Binding-site contacts:
Ligand atom O3G contacts residue SER49 of chain 2.D at 3.2 Å (h-bond).
Ligand atom N3B contacts residue GLY256 of chain 2.D at 3.3 Å (h-bond).
Ligand atom O2B contacts residue MG1 of chain 2.L at 2.4 Å.
Ligand atom O1B contacts residue GLY48 of chain 2.D at 3.4 Å.
Ligand atom N3B contacts residue ALA257 of chain 2.D at 3.8 Å.
Ligand atom C2 contacts residue LEU529 of chain 2.D at 3.5 Å (hydrophobic).
Ligand atom O1G contacts residue ALA165 of chain 2.D at 3.8 Å.
Ligand atom O5' contacts residue GLY256 of chain 2.D at 3.5 Å (h-bond).
Ligand atom C5 contacts residue GLY469 of chain 2.D at 3.8 Å.
Ligand atom O2B contacts residue ARG53 of chain 2.D at 2.9 Å (salt-bridge).
Ligand atom O1A contacts residue ARG84 of chain 2.D at 2.8 Å (salt-bridge).
Ligand atom O3G contacts residue THR164 of chain 2.D at 2.6 Å (h-bond).
Ligand atom N6 contacts residue ALA472 of chain 2.D at 3.5 Å.
Ligand atom PB contacts residue ARG53 of chain 2.D at 3.8 Å.
Ligand atom O1B contacts residue SER49 of chain 2.D at 3.1 Å (h-bond).
Ligand atom PB contacts residue SER50 of chain 2.D at 3.8 Å.
Ligand atom O2A contacts residue GLY255 of chain 2.D at 3.8 Å.
Ligand atom O3A contacts residue SER50 of chain 2.D at 3.5 Å (h-bond).
Ligand atom O3G contacts residue ALA165 of chain 2.D at 3.0 Å (h-bond).
Ligand atom O2G contacts residue MG1 of chain 2.L at 2.1 Å.
Ligand atom O2A contacts residue MG1 of chain 2.L at 3.5 Å.
Ligand atom O1G contacts residue SER258 of chain 2.D at 3.2 Å (h-bond).
Ligand atom O3A contacts residue GLY256 of chain 2.D at 3.1 Å (h-bond).
Ligand atom N3 contacts residue MET305 of chain 2.D at 3.8 Å.
Ligand atom O5' contacts residue GLY255 of chain 2.D at 3.6 Å.
Ligand atom N3B contacts residue SER49 of chain 2.D at 2.9 Å (h-bond).
Ligand atom O4' contacts residue MET305 of chain 2.D at 3.3 Å.
Ligand atom O1B contacts residue SER50 of chain 2.D at 2.8 Å (h-bond).
Ligand atom O2G contacts residue GLU212 of chain 2.D at 3.2 Å (salt-bridge).
Ligand atom O1G contacts residue ALA257 of chain 2.D at 3.4 Å (h-bond).
Ligand atom O1B contacts residue ARG53 of chain 2.D at 3.1 Å (salt-bridge).
Ligand atom O1A contacts residue SER50 of chain 2.D at 3.5 Å (h-bond).
Ligand atom PG contacts residue THR164 of chain 2.D at 3.4 Å.
Ligand atom PB contacts residue SER49 of chain 2.D at 3.8 Å.
Ligand atom O3G contacts residue GLY166 of chain 2.D at 3.6 Å (h-bond).
Ligand atom N1 contacts residue ALA472 of chain 2.D at 3.7 Å.
Ligand atom PG contacts residue MG1 of chain 2.L at 3.6 Å.
Ligand atom PB contacts residue MG1 of chain 2.L at 3.8 Å.
Ligand atom O1G contacts residue GLY256 of chain 2.D at 3.5 Å (h-bond).
Ligand atom O2G contacts residue THR164 of chain 2.D at 3.1 Å (h-bond).

A small-molecule ligand and the protein it binds are described below.
Small molecule (SMILES): Nc1ncnc2c1ncn2[C@@H]1O[C@H](CO[P](=O)(O)O[P](=O)(O)NP(=O)(O)O)[C@@H](O)[C@H]1O

Sequence of chain 2.D:
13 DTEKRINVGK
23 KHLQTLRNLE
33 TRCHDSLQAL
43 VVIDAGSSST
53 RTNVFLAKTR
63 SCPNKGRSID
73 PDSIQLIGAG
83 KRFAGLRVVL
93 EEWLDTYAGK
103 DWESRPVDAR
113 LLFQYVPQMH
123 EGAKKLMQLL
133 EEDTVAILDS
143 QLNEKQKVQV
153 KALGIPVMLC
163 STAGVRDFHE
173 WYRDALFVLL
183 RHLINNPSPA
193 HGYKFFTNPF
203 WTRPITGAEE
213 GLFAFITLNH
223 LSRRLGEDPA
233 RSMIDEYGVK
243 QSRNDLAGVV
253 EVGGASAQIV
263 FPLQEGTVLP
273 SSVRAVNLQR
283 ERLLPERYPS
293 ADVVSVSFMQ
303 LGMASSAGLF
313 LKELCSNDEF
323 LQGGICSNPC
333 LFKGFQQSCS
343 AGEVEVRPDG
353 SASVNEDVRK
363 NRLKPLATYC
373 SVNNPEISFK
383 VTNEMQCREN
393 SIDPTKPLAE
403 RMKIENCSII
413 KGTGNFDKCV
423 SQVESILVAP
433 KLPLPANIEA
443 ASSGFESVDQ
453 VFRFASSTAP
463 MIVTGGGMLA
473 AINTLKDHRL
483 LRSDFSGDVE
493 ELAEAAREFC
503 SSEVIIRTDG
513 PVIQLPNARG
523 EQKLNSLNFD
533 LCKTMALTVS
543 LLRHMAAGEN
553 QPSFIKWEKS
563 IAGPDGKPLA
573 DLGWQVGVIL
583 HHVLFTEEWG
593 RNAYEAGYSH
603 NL